Binding-site contacts:
Ligand atom O3G contacts residue GLY495 of chain 1.D at 3.2 Å (h-bond).
Ligand atom O1B contacts residue LYS382 of chain 1.C at 2.8 Å (salt-bridge).
Ligand atom S1G contacts residue LYS382 of chain 1.C at 3.6 Å (salt-bridge).
Ligand atom N3 contacts residue ASP491 of chain 1.D at 3.1 Å (salt-bridge).
Ligand atom C6 contacts residue TYR351 of chain 1.C at 3.5 Å (hydrophobic).
Ligand atom O3G contacts residue THR378 of chain 1.C at 3.6 Å.
Ligand atom PA contacts residue THR384 of chain 1.C at 3.4 Å.
Ligand atom O3B contacts residue GLY379 of chain 1.C at 3.5 Å (h-bond).
Ligand atom O2B contacts residue LYS382 of chain 1.C at 3.5 Å.
Ligand atom O3G contacts residue SER493 of chain 1.D at 2.9 Å (h-bond).
Ligand atom O5' contacts residue THR384 of chain 1.C at 3.2 Å (h-bond).
Ligand atom O1B contacts residue SER380 of chain 1.C at 3.5 Å (h-bond).
Ligand atom O1A contacts residue THR384 of chain 1.C at 2.7 Å (h-bond).
Ligand atom C5 contacts residue TYR351 of chain 1.C at 3.5 Å (hydrophobic).
Ligand atom S1G contacts residue GLN536 of chain 1.C at 3.5 Å (h-bond).
Ligand atom O3A contacts residue SER493 of chain 1.D at 3.4 Å.
Ligand atom C5 contacts residue GLU490 of chain 1.D at 3.6 Å.
Ligand atom O2A contacts residue SER493 of chain 1.D at 3.4 Å.
Ligand atom O1A contacts residue GLY381 of chain 1.C at 3.4 Å.
Ligand atom O2G contacts residue GLN424 of chain 1.C at 2.7 Å (h-bond).
Ligand atom O3B contacts residue SER493 of chain 1.D at 3.3 Å (h-bond).
Ligand atom O2B contacts residue SER383 of chain 1.C at 2.8 Å (h-bond).
Ligand atom N1 contacts residue ASP491 of chain 1.D at 3.5 Å.
Ligand atom N6 contacts residue TYR351 of chain 1.C at 3.4 Å.
Ligand atom C6 contacts residue GLU490 of chain 1.D at 3.2 Å.
Ligand atom O4' contacts residue VAL358 of chain 1.C at 3.5 Å.
Ligand atom N6 contacts residue GLU490 of chain 1.D at 2.8 Å (salt-bridge).
Ligand atom N7 contacts residue TYR351 of chain 1.C at 3.4 Å.
Ligand atom C4 contacts residue ASP491 of chain 1.D at 3.2 Å.
Ligand atom O1A contacts residue SER383 of chain 1.C at 2.9 Å (h-bond).
Ligand atom O1B contacts residue GLY381 of chain 1.C at 3.0 Å (h-bond).
Ligand atom O2A contacts residue SER383 of chain 1.C at 3.4 Å.
Ligand atom O1A contacts residue LYS382 of chain 1.C at 3.2 Å (salt-bridge).
Ligand atom O2' contacts residue ASP491 of chain 1.D at 3.4 Å (salt-bridge).
Ligand atom C2 contacts residue ASP491 of chain 1.D at 3.3 Å.
Ligand atom C5 contacts residue ASP491 of chain 1.D at 3.6 Å.
Ligand atom O2B contacts residue MG1 of chain 1.L at 2.5 Å.
Ligand atom O2G contacts residue MG1 of chain 1.L at 1.9 Å.
Ligand atom PG contacts residue MG1 of chain 1.L at 3.4 Å.
Ligand atom N1 contacts residue PHE352 of chain 1.C at 3.5 Å.

Sequence of chain 1.C:
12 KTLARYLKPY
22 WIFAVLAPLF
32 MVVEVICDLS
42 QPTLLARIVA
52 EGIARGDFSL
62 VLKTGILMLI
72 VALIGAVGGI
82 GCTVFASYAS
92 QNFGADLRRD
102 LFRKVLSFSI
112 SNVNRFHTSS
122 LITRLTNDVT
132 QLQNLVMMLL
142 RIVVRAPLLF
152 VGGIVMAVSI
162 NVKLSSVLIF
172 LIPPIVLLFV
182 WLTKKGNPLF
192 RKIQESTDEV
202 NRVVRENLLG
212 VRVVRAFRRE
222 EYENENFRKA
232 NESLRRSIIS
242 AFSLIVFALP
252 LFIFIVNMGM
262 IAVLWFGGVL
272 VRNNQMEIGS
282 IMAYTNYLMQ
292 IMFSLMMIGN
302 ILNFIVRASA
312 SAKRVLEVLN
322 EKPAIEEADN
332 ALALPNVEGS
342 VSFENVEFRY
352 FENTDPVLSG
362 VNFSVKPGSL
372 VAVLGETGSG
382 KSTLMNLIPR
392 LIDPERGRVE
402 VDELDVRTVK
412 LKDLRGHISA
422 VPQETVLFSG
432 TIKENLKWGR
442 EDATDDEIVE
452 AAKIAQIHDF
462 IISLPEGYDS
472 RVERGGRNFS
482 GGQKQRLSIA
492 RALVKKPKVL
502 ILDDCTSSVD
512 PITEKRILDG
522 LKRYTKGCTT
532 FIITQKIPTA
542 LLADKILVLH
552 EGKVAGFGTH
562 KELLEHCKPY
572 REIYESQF

This protein binds this small molecule.
Small molecule (SMILES): Nc1ncnc2c1ncn2[C@@H]1O[C@H](COP(=O)(O)OP(=O)(O)OP(O)(O)=S)[C@@H](O)[C@H]1O

Sequence of chain 1.D:
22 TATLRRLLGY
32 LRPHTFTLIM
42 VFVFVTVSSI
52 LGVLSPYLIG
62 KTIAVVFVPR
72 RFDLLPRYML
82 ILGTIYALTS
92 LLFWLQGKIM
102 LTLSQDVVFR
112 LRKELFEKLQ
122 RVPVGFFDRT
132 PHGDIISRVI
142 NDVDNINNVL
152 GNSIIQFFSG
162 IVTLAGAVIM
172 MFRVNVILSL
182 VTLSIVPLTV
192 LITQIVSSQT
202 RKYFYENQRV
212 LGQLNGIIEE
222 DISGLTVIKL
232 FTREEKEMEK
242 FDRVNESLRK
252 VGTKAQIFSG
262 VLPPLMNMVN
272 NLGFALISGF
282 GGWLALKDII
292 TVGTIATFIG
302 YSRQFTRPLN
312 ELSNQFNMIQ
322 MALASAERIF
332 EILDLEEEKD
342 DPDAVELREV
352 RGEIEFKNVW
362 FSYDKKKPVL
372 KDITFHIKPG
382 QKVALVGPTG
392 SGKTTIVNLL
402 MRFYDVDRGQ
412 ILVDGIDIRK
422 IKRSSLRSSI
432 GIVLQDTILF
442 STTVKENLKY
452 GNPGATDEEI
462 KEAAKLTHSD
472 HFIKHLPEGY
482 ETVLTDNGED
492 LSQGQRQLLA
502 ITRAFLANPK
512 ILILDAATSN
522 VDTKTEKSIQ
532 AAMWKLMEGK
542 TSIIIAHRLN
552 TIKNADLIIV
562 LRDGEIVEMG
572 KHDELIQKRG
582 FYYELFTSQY